Sequence of chain 1.A:
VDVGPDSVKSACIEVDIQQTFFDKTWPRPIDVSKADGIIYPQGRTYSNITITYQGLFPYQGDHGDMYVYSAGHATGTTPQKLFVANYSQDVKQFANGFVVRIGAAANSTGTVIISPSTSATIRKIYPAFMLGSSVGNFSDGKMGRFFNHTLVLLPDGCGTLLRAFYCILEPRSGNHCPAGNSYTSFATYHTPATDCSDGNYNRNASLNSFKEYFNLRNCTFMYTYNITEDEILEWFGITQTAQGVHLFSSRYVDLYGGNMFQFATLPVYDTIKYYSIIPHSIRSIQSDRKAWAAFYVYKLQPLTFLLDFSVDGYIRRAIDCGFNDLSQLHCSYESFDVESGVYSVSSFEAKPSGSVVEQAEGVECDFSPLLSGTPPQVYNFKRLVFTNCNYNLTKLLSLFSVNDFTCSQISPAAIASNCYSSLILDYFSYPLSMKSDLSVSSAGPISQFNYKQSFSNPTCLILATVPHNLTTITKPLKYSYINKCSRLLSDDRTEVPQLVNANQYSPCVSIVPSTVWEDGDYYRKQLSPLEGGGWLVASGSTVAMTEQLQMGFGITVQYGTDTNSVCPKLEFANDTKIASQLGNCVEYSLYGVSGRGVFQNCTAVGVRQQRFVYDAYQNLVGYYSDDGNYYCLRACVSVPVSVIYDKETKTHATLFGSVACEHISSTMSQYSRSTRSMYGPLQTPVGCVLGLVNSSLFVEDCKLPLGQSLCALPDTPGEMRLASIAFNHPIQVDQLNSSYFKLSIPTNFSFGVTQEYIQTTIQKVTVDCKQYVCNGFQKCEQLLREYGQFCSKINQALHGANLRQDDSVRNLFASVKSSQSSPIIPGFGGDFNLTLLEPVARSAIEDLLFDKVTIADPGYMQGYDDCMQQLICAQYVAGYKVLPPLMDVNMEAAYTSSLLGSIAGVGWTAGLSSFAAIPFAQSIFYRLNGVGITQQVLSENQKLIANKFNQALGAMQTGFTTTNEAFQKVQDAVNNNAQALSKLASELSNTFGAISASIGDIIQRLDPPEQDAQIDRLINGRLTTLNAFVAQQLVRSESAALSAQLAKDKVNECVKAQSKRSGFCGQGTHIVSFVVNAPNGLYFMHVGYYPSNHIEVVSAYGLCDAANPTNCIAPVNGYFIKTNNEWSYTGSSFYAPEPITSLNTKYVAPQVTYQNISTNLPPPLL

The small molecule below binds the protein below.
Small molecule (SMILES): CC(=O)N[C@@H]1[C@@H](O)[C@H](O)[C@@H](CO)O[C@H]1O

Binding-site contacts:
Ligand atom C1 contacts residue CYS623 of chain 1.A at 4.3 Å (hydrophobic).
Ligand atom O6 contacts residue THR624 of chain 1.A at 3.4 Å.
Ligand atom O6 contacts residue ALA625 of chain 1.A at 4.4 Å.
Ligand atom C3 contacts residue ASN622 of chain 1.A at 3.8 Å.
Ligand atom C7 contacts residue ASN622 of chain 1.A at 3.2 Å.
Ligand atom C2 contacts residue ASN622 of chain 1.A at 2.5 Å.
Ligand atom O7 contacts residue ASN622 of chain 1.A at 3.1 Å (h-bond).
Ligand atom O5 contacts residue CYS623 of chain 1.A at 3.4 Å (h-bond).
Ligand atom C5 contacts residue ASN622 of chain 1.A at 3.7 Å.
Ligand atom O6 contacts residue CYS623 of chain 1.A at 2.5 Å (h-bond).
Ligand atom C6 contacts residue CYS623 of chain 1.A at 3.6 Å (hydrophobic).
Ligand atom O5 contacts residue ASN622 of chain 1.A at 2.4 Å (h-bond).
Ligand atom N2 contacts residue ASN622 of chain 1.A at 2.9 Å (h-bond).
Ligand atom C4 contacts residue ASN622 of chain 1.A at 4.2 Å.
Ligand atom C8 contacts residue ASN622 of chain 1.A at 4.4 Å.
Ligand atom C5 contacts residue CYS623 of chain 1.A at 4.0 Å (hydrophobic).
Ligand atom C1 contacts residue ASN622 of chain 1.A at 1.4 Å.